Binding-site contacts:
Ligand atom O4 contacts residue LEU379 of chain 1.B at 4.2 Å.
Ligand atom C3 contacts residue TYR325 of chain 1.B at 3.8 Å (hydrophobic).
Ligand atom C1 contacts residue TYR383 of chain 1.B at 3.8 Å (hydrophobic).
Ligand atom O4 contacts residue ASN440 of chain 1.B at 3.1 Å (h-bond).
Ligand atom C6 contacts residue GLY380 of chain 1.B at 3.5 Å.
Ligand atom O3 contacts residue TYR325 of chain 1.B at 2.9 Å (h-bond).
Ligand atom C3 contacts residue SER329 of chain 1.B at 3.8 Å.
Ligand atom O2 contacts residue SER329 of chain 1.B at 3.9 Å.
Ligand atom C6 contacts residue PHE436 of chain 1.B at 4.0 Å (hydrophobic).
Ligand atom C1 contacts residue TYR325 of chain 1.B at 4.0 Å (hydrophobic).
Ligand atom O6 contacts residue ASN437 of chain 1.B at 3.4 Å (h-bond).
Ligand atom O2 contacts residue TYR325 of chain 1.B at 3.5 Å.
Ligand atom O6 contacts residue TYR383 of chain 1.B at 3.3 Å.
Ligand atom O4 contacts residue PHE436 of chain 1.B at 3.6 Å.
Ligand atom C4 contacts residue TYR383 of chain 1.B at 4.2 Å (hydrophobic).
Ligand atom C2 contacts residue TYR325 of chain 1.B at 3.8 Å (hydrophobic).
Ligand atom C6 contacts residue ASN437 of chain 1.B at 3.5 Å.
Ligand atom C5 contacts residue TYR383 of chain 1.B at 4.0 Å (hydrophobic).
Ligand atom C2 contacts residue TYR383 of chain 1.B at 4.2 Å (hydrophobic).
Ligand atom C5 contacts residue PHE436 of chain 1.B at 3.9 Å (hydrophobic).
Ligand atom C3 contacts residue LEU379 of chain 1.B at 4.1 Å (hydrophobic).
Ligand atom O4 contacts residue LEU172 of chain 1.C at 4.2 Å.
Ligand atom C4 contacts residue ASN376 of chain 1.B at 3.6 Å.
Ligand atom C2 contacts residue LEU379 of chain 1.B at 3.9 Å (hydrophobic).
Ligand atom O6 contacts residue GLY380 of chain 1.B at 3.7 Å.
Ligand atom O3 contacts residue SER329 of chain 1.B at 2.7 Å (h-bond).
Ligand atom O4 contacts residue ASN376 of chain 1.B at 2.9 Å (h-bond).
Ligand atom O5 contacts residue LEU379 of chain 1.B at 4.0 Å.
Ligand atom O6 contacts residue SER433 of chain 1.B at 2.6 Å (h-bond).
Ligand atom C6 contacts residue TYR383 of chain 1.B at 3.5 Å (hydrophobic).
Ligand atom C4 contacts residue LEU379 of chain 1.B at 3.7 Å (hydrophobic).
Ligand atom C5 contacts residue GLY380 of chain 1.B at 3.9 Å.
Ligand atom O5 contacts residue TYR383 of chain 1.B at 3.2 Å.
Ligand atom C6 contacts residue SER433 of chain 1.B at 3.7 Å.
Ligand atom O5 contacts residue GLY380 of chain 1.B at 3.4 Å.
Ligand atom C6 contacts residue ASN376 of chain 1.B at 3.3 Å.
Ligand atom O6 contacts residue THR291 of chain 1.B at 3.9 Å.
Ligand atom O3 contacts residue LEU379 of chain 1.B at 3.1 Å.
Ligand atom C5 contacts residue ASN376 of chain 1.B at 4.1 Å.
Ligand atom C4 contacts residue TYR325 of chain 1.B at 3.9 Å (hydrophobic).

A protein and the small-molecule ligand that binds it are described below.
Small molecule (SMILES): OC[C@H]1O[C@H](O[C@H]2[C@H](O)[C@@H](O)[C@@H](O)O[C@@H]2CO)[C@H](O)[C@@H](O)[C@@H]1O

Sequence of chain 1.B:
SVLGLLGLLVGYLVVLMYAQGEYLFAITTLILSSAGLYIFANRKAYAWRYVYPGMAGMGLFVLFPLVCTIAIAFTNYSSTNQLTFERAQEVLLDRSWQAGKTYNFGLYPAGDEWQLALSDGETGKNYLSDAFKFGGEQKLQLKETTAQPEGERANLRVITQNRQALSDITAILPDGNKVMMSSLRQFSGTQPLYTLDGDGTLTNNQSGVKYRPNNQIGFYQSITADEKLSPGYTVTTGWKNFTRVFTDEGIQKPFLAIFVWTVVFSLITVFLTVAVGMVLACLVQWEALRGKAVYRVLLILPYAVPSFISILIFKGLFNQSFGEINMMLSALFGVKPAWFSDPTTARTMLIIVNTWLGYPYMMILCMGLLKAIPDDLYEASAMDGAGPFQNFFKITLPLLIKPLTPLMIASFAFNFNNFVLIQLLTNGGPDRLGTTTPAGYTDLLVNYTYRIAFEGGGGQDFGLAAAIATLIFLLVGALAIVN

Sequence of chain 1.C:
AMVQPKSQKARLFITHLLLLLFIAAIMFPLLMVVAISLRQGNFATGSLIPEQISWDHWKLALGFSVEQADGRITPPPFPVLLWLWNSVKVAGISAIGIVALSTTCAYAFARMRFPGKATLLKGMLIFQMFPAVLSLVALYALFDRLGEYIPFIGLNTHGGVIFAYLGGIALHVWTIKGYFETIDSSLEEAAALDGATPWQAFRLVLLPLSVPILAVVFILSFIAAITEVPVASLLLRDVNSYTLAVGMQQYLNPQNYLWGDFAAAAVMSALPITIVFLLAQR